The small molecule below binds the protein below.
Small molecule (SMILES): O=C(O)CCCC(=O)O

Binding-site contacts:
Ligand atom C1 contacts residue ARG331 of chain 4.A at 3.4 Å.
Ligand atom O4 contacts residue MET177 of chain 4.A at 3.2 Å.
Ligand atom C1 contacts residue TYR185 of chain 4.A at 3.6 Å (hydrophobic).
Ligand atom C5 contacts residue HIS180 of chain 4.A at 4.0 Å.
Ligand atom C5 contacts residue MET177 of chain 4.A at 4.1 Å (hydrophobic).
Ligand atom C2 contacts residue TYR185 of chain 4.A at 3.4 Å (hydrophobic).
Ligand atom C3 contacts residue GLY183 of chain 4.A at 4.5 Å.
Ligand atom C3 contacts residue HIS180 of chain 4.A at 4.3 Å.
Ligand atom O3 contacts residue ASP182 of chain 4.A at 3.9 Å.
Ligand atom C2 contacts residue GLY183 of chain 4.A at 3.5 Å.
Ligand atom C5 contacts residue ASP182 of chain 4.A at 4.4 Å.
Ligand atom C4 contacts residue PHE267 of chain 4.A at 4.1 Å (hydrophobic).
Ligand atom O3 contacts residue MET177 of chain 4.A at 4.2 Å.
Ligand atom O2 contacts residue ASP182 of chain 4.A at 3.2 Å.
Ligand atom O3 contacts residue ARG329 of chain 4.A at 4.2 Å.
Ligand atom O2 contacts residue GLY183 of chain 4.A at 4.0 Å.
Ligand atom C3 contacts residue PHE267 of chain 4.A at 4.1 Å (hydrophobic).
Ligand atom C4 contacts residue ARG329 of chain 4.A at 4.4 Å.
Ligand atom C5 contacts residue FE21 of chain 4.C at 3.9 Å.
Ligand atom C2 contacts residue ASP182 of chain 4.A at 4.0 Å.
Ligand atom O3 contacts residue HIS180 of chain 4.A at 3.6 Å (h-bond).
Ligand atom C3 contacts residue FE21 of chain 4.C at 4.4 Å.
Ligand atom C3 contacts residue ASP182 of chain 4.A at 3.6 Å.
Ligand atom O1 contacts residue ARG331 of chain 4.A at 3.8 Å.
Ligand atom O4 contacts residue HIS180 of chain 4.A at 4.2 Å.
Ligand atom C2 contacts residue PHE267 of chain 4.A at 3.9 Å (hydrophobic).
Ligand atom O1 contacts residue ASP182 of chain 4.A at 4.4 Å.
Ligand atom O4 contacts residue ILE264 of chain 4.A at 4.0 Å.
Ligand atom O1 contacts residue TYR185 of chain 4.A at 3.1 Å.
Ligand atom C1 contacts residue ASP182 of chain 4.A at 3.8 Å.
Ligand atom O2 contacts residue ARG329 of chain 4.A at 4.1 Å.
Ligand atom O3 contacts residue FE21 of chain 4.C at 2.9 Å.
Ligand atom C5 contacts residue ILE264 of chain 4.A at 4.4 Å (hydrophobic).
Ligand atom C1 contacts residue GLY183 of chain 4.A at 3.4 Å.
Ligand atom C3 contacts residue ILE264 of chain 4.A at 4.0 Å (hydrophobic).
Ligand atom O2 contacts residue ARG331 of chain 4.A at 2.2 Å (salt-bridge).
Ligand atom O1 contacts residue GLY183 of chain 4.A at 3.3 Å (h-bond).
Ligand atom O4 contacts residue GLN266 of chain 4.A at 4.5 Å.

Sequence of chain 4.A:
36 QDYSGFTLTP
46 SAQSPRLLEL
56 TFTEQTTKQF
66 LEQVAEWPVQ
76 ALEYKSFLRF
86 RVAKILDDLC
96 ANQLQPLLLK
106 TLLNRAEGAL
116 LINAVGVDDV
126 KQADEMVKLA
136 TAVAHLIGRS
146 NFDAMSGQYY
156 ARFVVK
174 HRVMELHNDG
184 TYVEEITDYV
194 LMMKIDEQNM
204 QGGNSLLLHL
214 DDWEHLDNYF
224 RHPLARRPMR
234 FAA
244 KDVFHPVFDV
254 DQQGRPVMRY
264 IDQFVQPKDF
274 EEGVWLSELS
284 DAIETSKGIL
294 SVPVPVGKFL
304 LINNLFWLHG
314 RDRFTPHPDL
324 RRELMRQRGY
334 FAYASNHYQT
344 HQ